The small molecule below binds the protein below.
Small molecule (SMILES): CC(=O)N[C@H]1[C@@H](O[C@H]2[C@@H](O)[C@@H](CO)O[C@@H](O[C@H]3[C@@H](O)[C@@H](CO)O[C@H](O[C@@H]4[C@H](O)[C@@H](O)[C@H](O)O[C@@H]4CO)[C@@H]3O)[C@@H]2NC(C)=O)O[C@H](CO)[C@H](O)[C@@H]1O

Sequence of chain 1.H:
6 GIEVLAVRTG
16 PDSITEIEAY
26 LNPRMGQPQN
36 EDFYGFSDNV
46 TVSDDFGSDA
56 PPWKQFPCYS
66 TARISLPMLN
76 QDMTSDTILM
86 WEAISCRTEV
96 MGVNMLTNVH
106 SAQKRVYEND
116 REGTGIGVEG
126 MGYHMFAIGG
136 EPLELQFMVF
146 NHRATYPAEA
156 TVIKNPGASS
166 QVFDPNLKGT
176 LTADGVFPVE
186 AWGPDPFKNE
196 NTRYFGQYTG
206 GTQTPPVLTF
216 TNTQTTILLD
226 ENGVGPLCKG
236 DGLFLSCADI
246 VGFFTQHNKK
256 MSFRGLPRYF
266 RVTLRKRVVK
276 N

Sequence of chain 1.G:
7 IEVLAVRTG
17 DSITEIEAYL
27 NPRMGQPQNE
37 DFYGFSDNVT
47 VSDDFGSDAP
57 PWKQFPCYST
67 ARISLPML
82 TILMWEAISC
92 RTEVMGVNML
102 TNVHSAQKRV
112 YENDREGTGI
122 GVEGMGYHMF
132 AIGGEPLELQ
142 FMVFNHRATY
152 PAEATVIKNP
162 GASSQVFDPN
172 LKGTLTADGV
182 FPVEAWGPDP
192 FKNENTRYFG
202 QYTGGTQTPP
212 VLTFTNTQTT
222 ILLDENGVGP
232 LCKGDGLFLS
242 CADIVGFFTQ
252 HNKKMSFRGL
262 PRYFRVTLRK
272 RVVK

Binding-site contacts:
Ligand atom C7 contacts residue GLN251 of chain 1.G at 3.7 Å.
Ligand atom O3 contacts residue ASN44 of chain 1.G at 3.1 Å (h-bond).
Ligand atom O6 contacts residue ASP43 of chain 1.G at 2.9 Å (salt-bridge).
Ligand atom C7 contacts residue LYS255 of chain 1.G at 3.9 Å.
Ligand atom O7 contacts residue GLN251 of chain 1.G at 2.8 Å (h-bond).
Ligand atom O5 contacts residue ASN44 of chain 1.G at 2.7 Å (h-bond).
Ligand atom C2 contacts residue GLN251 of chain 1.G at 3.8 Å.
Ligand atom C4 contacts residue GLN251 of chain 1.G at 3.9 Å.
Ligand atom O4 contacts residue ASP50 of chain 1.H at 3.6 Å.
Ligand atom C8 contacts residue GLN251 of chain 1.G at 3.6 Å.
Ligand atom O3 contacts residue GLN251 of chain 1.G at 3.4 Å (h-bond).
Ligand atom O7 contacts residue LYS255 of chain 1.G at 3.3 Å.
Ligand atom O4 contacts residue ASN44 of chain 1.G at 3.4 Å (h-bond).
Ligand atom C8 contacts residue PHE249 of chain 1.G at 3.5 Å (hydrophobic).
Ligand atom O7 contacts residue ASP50 of chain 1.H at 3.5 Å.
Ligand atom C2 contacts residue ASN44 of chain 1.G at 3.6 Å.
Ligand atom C2 contacts residue LYS255 of chain 1.G at 3.9 Å.
Ligand atom C6 contacts residue ASN44 of chain 1.G at 3.9 Å.
Ligand atom O4 contacts residue GLN251 of chain 1.G at 2.7 Å (h-bond).
Ligand atom O4 contacts residue ASP49 of chain 1.H at 3.6 Å.
Ligand atom O2 contacts residue LYS255 of chain 1.G at 3.1 Å.
Ligand atom O5 contacts residue ASP43 of chain 1.G at 3.6 Å (salt-bridge).
Ligand atom O3 contacts residue ASP49 of chain 1.H at 2.8 Å (salt-bridge).
Ligand atom C6 contacts residue ASP43 of chain 1.G at 3.5 Å.
Ligand atom O4 contacts residue ASP43 of chain 1.G at 2.6 Å (salt-bridge).
Ligand atom C8 contacts residue ASN253 of chain 1.G at 3.5 Å.
Ligand atom O7 contacts residue PHE51 of chain 1.H at 3.0 Å (h-bond).
Ligand atom O6 contacts residue ASP43 of chain 1.G at 2.6 Å (salt-bridge).
Ligand atom O4 contacts residue ASN44 of chain 1.G at 3.1 Å (h-bond).
Ligand atom C4 contacts residue ASP43 of chain 1.G at 3.6 Å.
Ligand atom C8 contacts residue PHE51 of chain 1.H at 3.6 Å (hydrophobic).
Ligand atom C7 contacts residue ASN253 of chain 1.G at 3.5 Å.
Ligand atom C5 contacts residue ASN44 of chain 1.G at 3.6 Å.
Ligand atom C6 contacts residue ASP43 of chain 1.G at 3.3 Å.
Ligand atom O6 contacts residue GLN32 of chain 1.G at 2.9 Å (h-bond).
Ligand atom O7 contacts residue ASN253 of chain 1.G at 2.8 Å (h-bond).
Ligand atom O3 contacts residue ASP50 of chain 1.H at 3.8 Å.
Ligand atom C6 contacts residue GLN32 of chain 1.G at 3.4 Å.
Ligand atom N2 contacts residue GLN251 of chain 1.G at 2.8 Å (h-bond).
Ligand atom C1 contacts residue ASN44 of chain 1.G at 3.3 Å.